A protein and the small-molecule ligand that binds it are described below.
Small molecule (SMILES): CC(C(=O)SCCNC(=O)CCNC(=O)[C@H](O)C(C)(C)COP(=O)(O)OP(=O)(O)OC[C@H]1O[C@@H](n2cnc3c(N)ncnc32)[C@H](O)[C@@H]1OP(=O)(O)O)=[N+]([O-])[O-]

Sequence of chain 2.A:
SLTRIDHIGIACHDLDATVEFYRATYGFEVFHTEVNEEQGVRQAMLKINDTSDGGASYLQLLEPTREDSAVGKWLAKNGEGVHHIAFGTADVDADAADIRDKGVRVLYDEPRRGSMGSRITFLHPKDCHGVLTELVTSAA

Binding-site contacts:
Ligand atom N6 contacts residue HIS83 of chain 2.A at 3.0 Å (h-bond).
Ligand atom OS1 contacts residue HIS84 of chain 2.A at 3.1 Å (h-bond).
Ligand atom CP9 contacts residue PRO125 of chain 2.A at 3.7 Å (hydrophobic).
Ligand atom OS1 contacts residue CO1 of chain 2.B at 2.2 Å.
Ligand atom CS1 contacts residue CO1 of chain 2.B at 3.3 Å.
Ligand atom O22 contacts residue LYS73 of chain 2.A at 3.1 Å (salt-bridge).
Ligand atom NS4 contacts residue GLN60 of chain 2.A at 3.3 Å (h-bond).
Ligand atom OS5 contacts residue GLN43 of chain 2.A at 3.6 Å.
Ligand atom N6 contacts residue TRP74 of chain 2.A at 3.5 Å (h-bond).
Ligand atom NP1 contacts residue GLN39 of chain 2.A at 3.0 Å (h-bond).
Ligand atom OS5 contacts residue SER115 of chain 2.A at 2.8 Å (h-bond).
Ligand atom C2 contacts residue PRO125 of chain 2.A at 3.5 Å (hydrophobic).
Ligand atom OP1 contacts residue LEU132 of chain 2.A at 3.6 Å.
Ligand atom O2' contacts residue LYS77 of chain 2.A at 3.3 Å (salt-bridge).
Ligand atom OP2 contacts residue LEU107 of chain 2.A at 3.7 Å.
Ligand atom OP1 contacts residue HIS83 of chain 2.A at 3.2 Å.
Ligand atom CP9 contacts residue LEU107 of chain 2.A at 3.5 Å (hydrophobic).
Ligand atom OS5 contacts residue GLY114 of chain 2.A at 3.3 Å.
Ligand atom OS4 contacts residue GLU134 of chain 2.A at 2.9 Å (salt-bridge).
Ligand atom NS4 contacts residue CO1 of chain 2.B at 3.2 Å.
Ligand atom O12 contacts residue LYS73 of chain 2.A at 3.3 Å.
Ligand atom OP3 contacts residue ALA70 of chain 2.A at 3.6 Å.
Ligand atom OS5 contacts residue GLN60 of chain 2.A at 3.4 Å (h-bond).
Ligand atom N7 contacts residue TRP74 of chain 2.A at 3.5 Å.
Ligand atom O11 contacts residue LYS73 of chain 2.A at 3.3 Å (salt-bridge).
Ligand atom OS4 contacts residue GLN60 of chain 2.A at 3.0 Å (h-bond).
Ligand atom C4 contacts residue PRO125 of chain 2.A at 3.6 Å (hydrophobic).
Ligand atom N6 contacts residue LEU132 of chain 2.A at 3.6 Å.
Ligand atom OS1 contacts residue GLU134 of chain 2.A at 3.5 Å (salt-bridge).
Ligand atom C2 contacts residue GLY130 of chain 2.A at 3.3 Å.
Ligand atom CP4 contacts residue GLN39 of chain 2.A at 3.6 Å.
Ligand atom CS3 contacts residue GLN43 of chain 2.A at 3.7 Å.
Ligand atom CP4 contacts residue TYR108 of chain 2.A at 3.5 Å (hydrophobic).
Ligand atom CS2 contacts residue CO1 of chain 2.B at 3.7 Å.
Ligand atom O6 contacts residue LYS73 of chain 2.A at 3.7 Å.
Ligand atom OS4 contacts residue CO1 of chain 2.B at 2.3 Å.
Ligand atom N3 contacts residue PRO125 of chain 2.A at 3.4 Å.
Ligand atom C6 contacts residue TRP74 of chain 2.A at 3.6 Å (hydrophobic).
Ligand atom OS1 contacts residue GLN60 of chain 2.A at 3.1 Å (h-bond).
Ligand atom OS4 contacts residue HIS7 of chain 2.A at 3.3 Å (h-bond).